Binding-site contacts:
Ligand atom PG contacts residue MG1 of chain 1.X at 3.6 Å.
Ligand atom PB contacts residue GLU331 of chain 1.F at 3.8 Å.
Ligand atom N7 contacts residue LYS150 of chain 1.F at 3.0 Å (salt-bridge).
Ligand atom O2' contacts residue LYS198 of chain 1.F at 3.6 Å.
Ligand atom O2G contacts residue ASN333 of chain 1.F at 3.6 Å.
Ligand atom O2A contacts residue LYS74 of chain 1.F at 3.5 Å.
Ligand atom C4' contacts residue ASN242 of chain 1.F at 3.4 Å.
Ligand atom C5' contacts residue ASN242 of chain 1.F at 3.2 Å.
Ligand atom N7 contacts residue GLN183 of chain 1.F at 3.5 Å (h-bond).
Ligand atom N1 contacts residue LEU186 of chain 1.F at 2.9 Å (h-bond).
Ligand atom N3 contacts residue TYR185 of chain 1.F at 3.6 Å.
Ligand atom PB contacts residue MG1 of chain 1.X at 3.7 Å.
Ligand atom O1B contacts residue GLU331 of chain 1.F at 2.5 Å (salt-bridge).
Ligand atom O2G contacts residue ASP318 of chain 1.F at 2.5 Å (salt-bridge).
Ligand atom N1 contacts residue TYR185 of chain 1.F at 3.6 Å.
Ligand atom O1B contacts residue MG1 of chain 1.X at 2.3 Å.
Ligand atom PG contacts residue GLU331 of chain 1.F at 3.1 Å.
Ligand atom C2' contacts residue THR241 of chain 1.F at 3.6 Å.
Ligand atom C8 contacts residue LYS150 of chain 1.F at 3.7 Å.
Ligand atom O1G contacts residue ASN333 of chain 1.F at 2.6 Å (h-bond).
Ligand atom O1G contacts residue GLU331 of chain 1.F at 2.5 Å (salt-bridge).
Ligand atom O1A contacts residue GLU331 of chain 1.F at 3.5 Å (salt-bridge).
Ligand atom C2 contacts residue LEU186 of chain 1.F at 3.5 Å (hydrophobic).
Ligand atom C3B contacts residue ASN242 of chain 1.F at 2.9 Å.
Ligand atom N3 contacts residue LYS198 of chain 1.F at 2.9 Å (salt-bridge).
Ligand atom O2A contacts residue LYS150 of chain 1.F at 3.2 Å.
Ligand atom C2 contacts residue LYS198 of chain 1.F at 3.4 Å.
Ligand atom O2' contacts residue HIS239 of chain 1.F at 3.5 Å (h-bond).
Ligand atom O3G contacts residue ARG202 of chain 1.F at 3.4 Å (salt-bridge).
Ligand atom C2 contacts residue TYR185 of chain 1.F at 3.6 Å (hydrophobic).
Ligand atom O1G contacts residue MG1 of chain 1.X at 2.2 Å.
Ligand atom O3' contacts residue ASP200 of chain 1.F at 3.7 Å.
Ligand atom O2' contacts residue THR241 of chain 1.F at 2.9 Å (h-bond).
Ligand atom N6 contacts residue LYS184 of chain 1.F at 3.0 Å (salt-bridge).
Ligand atom N6 contacts residue GLN183 of chain 1.F at 2.8 Å (h-bond).
Ligand atom O1B contacts residue LYS74 of chain 1.F at 3.1 Å (salt-bridge).
Ligand atom O3' contacts residue THR241 of chain 1.F at 2.1 Å (h-bond).
Ligand atom O2G contacts residue GLU331 of chain 1.F at 2.7 Å (salt-bridge).
Ligand atom PG contacts residue ASP318 of chain 1.F at 3.8 Å.
Ligand atom C3' contacts residue THR241 of chain 1.F at 3.3 Å.

Sequence of chain 1.F:
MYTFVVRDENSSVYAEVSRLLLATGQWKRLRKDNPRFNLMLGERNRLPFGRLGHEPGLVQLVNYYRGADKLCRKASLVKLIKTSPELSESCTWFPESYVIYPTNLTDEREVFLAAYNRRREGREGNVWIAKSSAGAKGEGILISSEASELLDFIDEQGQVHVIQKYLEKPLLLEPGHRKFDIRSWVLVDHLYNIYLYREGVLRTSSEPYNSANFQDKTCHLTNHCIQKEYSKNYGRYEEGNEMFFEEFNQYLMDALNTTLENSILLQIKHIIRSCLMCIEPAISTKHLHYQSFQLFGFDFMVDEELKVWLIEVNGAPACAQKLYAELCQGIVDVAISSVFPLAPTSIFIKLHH

A small-molecule ligand and the protein it binds are described below.
Small molecule (SMILES): Nc1ncnc2c1ncn2[C@@H]1O[C@H](CO[P](=O)(O)O[P](=O)(O)CP(=O)(O)O)[C@@H](O)[C@H]1O